Binding-site contacts:
Ligand atom C1 contacts residue ASN180 of chain 1.C at 1.4 Å.
Ligand atom C6 contacts residue LYS194 of chain 1.C at 4.4 Å.
Ligand atom O5 contacts residue ASN180 of chain 1.C at 2.4 Å (h-bond).
Ligand atom C5 contacts residue LYS194 of chain 1.C at 3.6 Å.
Ligand atom O5 contacts residue LYS194 of chain 1.C at 4.4 Å.
Ligand atom C3 contacts residue LYS194 of chain 1.C at 4.2 Å.
Ligand atom C7 contacts residue ASN180 of chain 1.C at 3.2 Å.
Ligand atom C4 contacts residue LYS194 of chain 1.C at 4.2 Å.
Ligand atom C4 contacts residue ASN180 of chain 1.C at 4.2 Å.
Ligand atom C8 contacts residue ASN180 of chain 1.C at 4.4 Å.
Ligand atom C8 contacts residue TYR197 of chain 1.C at 4.3 Å (hydrophobic).
Ligand atom C2 contacts residue ASN180 of chain 1.C at 2.5 Å.
Ligand atom C3 contacts residue ASN180 of chain 1.C at 3.8 Å.
Ligand atom C1 contacts residue GLU195 of chain 1.C at 4.0 Å.
Ligand atom O7 contacts residue ASN180 of chain 1.C at 3.2 Å (h-bond).
Ligand atom C5 contacts residue ASN180 of chain 1.C at 3.7 Å.
Ligand atom N2 contacts residue ASN180 of chain 1.C at 2.9 Å (h-bond).
Ligand atom O4 contacts residue LYS194 of chain 1.C at 4.1 Å.
Ligand atom C1 contacts residue LYS194 of chain 1.C at 4.4 Å.
Ligand atom N2 contacts residue GLU195 of chain 1.C at 4.2 Å.

This protein binds this small molecule.
Small molecule (SMILES): CC(=O)N[C@@H]1[C@@H](O)[C@H](O)[C@@H](CO)O[C@H]1O

Sequence of chain 1.C:
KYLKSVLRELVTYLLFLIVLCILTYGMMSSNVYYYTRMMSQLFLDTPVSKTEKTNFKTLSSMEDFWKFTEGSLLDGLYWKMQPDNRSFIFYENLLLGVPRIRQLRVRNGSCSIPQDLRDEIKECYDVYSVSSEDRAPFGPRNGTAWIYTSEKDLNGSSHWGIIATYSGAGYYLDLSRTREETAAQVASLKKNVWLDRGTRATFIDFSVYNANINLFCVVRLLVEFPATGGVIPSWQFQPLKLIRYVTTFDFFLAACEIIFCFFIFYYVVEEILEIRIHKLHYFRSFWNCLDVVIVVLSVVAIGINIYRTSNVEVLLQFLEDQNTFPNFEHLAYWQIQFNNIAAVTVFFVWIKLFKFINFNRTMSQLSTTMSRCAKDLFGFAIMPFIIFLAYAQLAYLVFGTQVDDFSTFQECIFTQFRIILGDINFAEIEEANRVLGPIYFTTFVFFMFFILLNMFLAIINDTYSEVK